Binding-site contacts:
Ligand atom C2 contacts residue PHE190 of chain 1.A at 4.5 Å (hydrophobic).
Ligand atom O1 contacts residue PHE57 of chain 1.A at 4.5 Å.
Ligand atom C contacts residue ASP187 of chain 1.A at 3.7 Å.
Ligand atom N contacts residue PHE190 of chain 1.A at 4.3 Å.
Ligand atom C1 contacts residue ASP169 of chain 1.A at 3.2 Å.
Ligand atom C1 contacts residue PHE190 of chain 1.A at 3.5 Å (hydrophobic).
Ligand atom C2 contacts residue ASP169 of chain 1.A at 3.5 Å.
Ligand atom N contacts residue ASP187 of chain 1.A at 2.7 Å (salt-bridge).
Ligand atom O contacts residue GLY189 of chain 1.A at 3.6 Å.
Ligand atom C4 contacts residue PHE57 of chain 1.A at 3.6 Å (hydrophobic).
Ligand atom C1 contacts residue GLY189 of chain 1.A at 4.3 Å.
Ligand atom O contacts residue ASP187 of chain 1.A at 2.7 Å (salt-bridge).
Ligand atom C3 contacts residue ASP187 of chain 1.A at 4.2 Å.
Ligand atom C1 contacts residue ASP187 of chain 1.A at 3.5 Å.
Ligand atom O1 contacts residue PHE190 of chain 1.A at 3.8 Å.
Ligand atom C4 contacts residue PHE190 of chain 1.A at 3.9 Å (hydrophobic).
Ligand atom C2 contacts residue LYS171 of chain 1.A at 4.1 Å.
Ligand atom C contacts residue PHE190 of chain 1.A at 3.8 Å (hydrophobic).
Ligand atom C contacts residue GLY189 of chain 1.A at 3.8 Å.
Ligand atom N contacts residue ASP169 of chain 1.A at 2.7 Å (salt-bridge).
Ligand atom C2 contacts residue ASP187 of chain 1.A at 3.6 Å.
Ligand atom O contacts residue LYS75 of chain 1.A at 3.8 Å.

Sequence of chain 1.A:
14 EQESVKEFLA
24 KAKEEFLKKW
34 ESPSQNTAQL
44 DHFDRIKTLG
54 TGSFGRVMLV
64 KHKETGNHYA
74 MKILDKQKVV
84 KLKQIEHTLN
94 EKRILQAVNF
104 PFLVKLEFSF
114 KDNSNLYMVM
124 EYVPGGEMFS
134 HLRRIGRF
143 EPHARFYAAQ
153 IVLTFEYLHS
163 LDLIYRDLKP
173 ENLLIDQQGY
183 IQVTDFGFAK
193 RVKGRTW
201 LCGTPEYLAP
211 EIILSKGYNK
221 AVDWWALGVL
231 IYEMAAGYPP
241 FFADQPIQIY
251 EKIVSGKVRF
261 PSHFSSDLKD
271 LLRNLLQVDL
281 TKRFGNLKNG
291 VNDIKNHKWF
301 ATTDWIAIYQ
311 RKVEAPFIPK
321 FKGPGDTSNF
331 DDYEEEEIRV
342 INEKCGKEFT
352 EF

This small molecule binds to this protein.
Small molecule (SMILES): O[C@@H]1CNCCOC1